Sequence of chain 1.A:
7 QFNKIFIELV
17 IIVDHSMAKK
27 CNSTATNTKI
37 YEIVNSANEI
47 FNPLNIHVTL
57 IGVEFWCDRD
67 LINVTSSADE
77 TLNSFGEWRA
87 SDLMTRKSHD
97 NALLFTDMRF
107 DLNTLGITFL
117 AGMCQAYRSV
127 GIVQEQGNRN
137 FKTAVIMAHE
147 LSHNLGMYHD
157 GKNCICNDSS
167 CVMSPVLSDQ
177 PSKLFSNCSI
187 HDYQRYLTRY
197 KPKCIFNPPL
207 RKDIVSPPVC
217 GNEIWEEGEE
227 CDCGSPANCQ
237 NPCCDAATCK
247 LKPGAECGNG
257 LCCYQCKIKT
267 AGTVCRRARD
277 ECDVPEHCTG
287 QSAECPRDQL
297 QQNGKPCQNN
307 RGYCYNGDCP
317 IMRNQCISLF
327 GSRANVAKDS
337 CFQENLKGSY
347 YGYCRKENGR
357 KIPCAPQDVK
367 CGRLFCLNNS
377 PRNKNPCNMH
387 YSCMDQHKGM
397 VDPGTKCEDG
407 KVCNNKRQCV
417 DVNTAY

A protein and the small-molecule ligand that binds it are described below.
Small molecule (SMILES): CC(=O)N[C@@H]1[C@@H](O)[C@H](O)[C@@H](CO)O[C@H]1O

Binding-site contacts:
Ligand atom O6 contacts residue LEU67 of chain 1.A at 4.0 Å.
Ligand atom C1 contacts residue ASN354 of chain 1.A at 2.9 Å.
Ligand atom N2 contacts residue ASN69 of chain 1.A at 2.8 Å (h-bond).
Ligand atom C7 contacts residue ASN354 of chain 1.A at 4.3 Å.
Ligand atom O6 contacts residue ILE68 of chain 1.A at 4.4 Å.
Ligand atom C3 contacts residue ASN69 of chain 1.A at 3.8 Å.
Ligand atom C3 contacts residue ASN354 of chain 1.A at 4.0 Å.
Ligand atom N2 contacts residue ASN354 of chain 1.A at 3.2 Å (h-bond).
Ligand atom C1 contacts residue ASN69 of chain 1.A at 1.4 Å.
Ligand atom C5 contacts residue ASN69 of chain 1.A at 3.7 Å.
Ligand atom O5 contacts residue ASN354 of chain 1.A at 4.0 Å.
Ligand atom O7 contacts residue ASN69 of chain 1.A at 4.5 Å.
Ligand atom C4 contacts residue ASN69 of chain 1.A at 4.2 Å.
Ligand atom C8 contacts residue ASN354 of chain 1.A at 4.3 Å.
Ligand atom C2 contacts residue ASN354 of chain 1.A at 3.5 Å.
Ligand atom O5 contacts residue ASN69 of chain 1.A at 2.4 Å (h-bond).
Ligand atom C7 contacts residue ASN69 of chain 1.A at 4.0 Å.
Ligand atom C2 contacts residue ASN69 of chain 1.A at 2.5 Å.